Sequence of chain 1.A:
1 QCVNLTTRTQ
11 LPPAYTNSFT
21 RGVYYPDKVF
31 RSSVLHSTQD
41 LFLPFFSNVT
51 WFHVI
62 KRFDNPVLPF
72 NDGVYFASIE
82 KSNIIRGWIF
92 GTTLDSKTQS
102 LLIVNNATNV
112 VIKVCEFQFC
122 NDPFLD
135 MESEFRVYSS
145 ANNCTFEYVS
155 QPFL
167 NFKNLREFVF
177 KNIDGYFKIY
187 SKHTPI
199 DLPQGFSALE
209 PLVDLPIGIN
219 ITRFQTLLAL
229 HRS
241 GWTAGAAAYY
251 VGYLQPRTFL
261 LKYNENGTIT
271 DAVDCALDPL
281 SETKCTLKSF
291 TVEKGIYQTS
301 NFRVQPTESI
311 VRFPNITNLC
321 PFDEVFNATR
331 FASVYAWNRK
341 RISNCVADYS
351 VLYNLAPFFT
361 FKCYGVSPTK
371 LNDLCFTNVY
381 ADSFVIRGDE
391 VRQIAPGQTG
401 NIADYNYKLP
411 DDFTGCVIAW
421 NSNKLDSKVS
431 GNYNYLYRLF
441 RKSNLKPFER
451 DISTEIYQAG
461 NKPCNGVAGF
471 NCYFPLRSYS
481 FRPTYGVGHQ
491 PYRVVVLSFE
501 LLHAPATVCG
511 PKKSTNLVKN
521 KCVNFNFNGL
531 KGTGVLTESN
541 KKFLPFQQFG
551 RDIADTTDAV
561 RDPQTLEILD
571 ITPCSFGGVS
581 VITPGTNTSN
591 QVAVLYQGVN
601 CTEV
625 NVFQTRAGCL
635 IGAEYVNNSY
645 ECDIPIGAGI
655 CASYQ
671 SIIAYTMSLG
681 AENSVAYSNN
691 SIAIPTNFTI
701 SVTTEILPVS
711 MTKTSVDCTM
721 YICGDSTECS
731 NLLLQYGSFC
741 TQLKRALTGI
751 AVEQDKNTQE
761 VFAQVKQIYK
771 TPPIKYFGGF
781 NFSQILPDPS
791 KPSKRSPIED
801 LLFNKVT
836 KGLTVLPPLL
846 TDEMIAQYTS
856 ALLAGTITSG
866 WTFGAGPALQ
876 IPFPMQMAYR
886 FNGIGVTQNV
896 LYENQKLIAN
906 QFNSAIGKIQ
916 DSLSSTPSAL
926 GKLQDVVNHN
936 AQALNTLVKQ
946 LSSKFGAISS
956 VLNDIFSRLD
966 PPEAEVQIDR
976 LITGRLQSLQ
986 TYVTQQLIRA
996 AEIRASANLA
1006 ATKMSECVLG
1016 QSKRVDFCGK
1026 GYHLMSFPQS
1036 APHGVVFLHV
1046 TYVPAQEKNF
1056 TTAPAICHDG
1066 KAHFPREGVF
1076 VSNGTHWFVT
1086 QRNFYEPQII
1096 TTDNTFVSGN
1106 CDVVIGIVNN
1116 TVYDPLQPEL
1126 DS

The small molecule below binds the protein below.
Small molecule (SMILES): CC(=O)N[C@@H]1[C@@H](O)[C@H](O)[C@@H](CO)O[C@H]1O

Sequence of chain 1.C:
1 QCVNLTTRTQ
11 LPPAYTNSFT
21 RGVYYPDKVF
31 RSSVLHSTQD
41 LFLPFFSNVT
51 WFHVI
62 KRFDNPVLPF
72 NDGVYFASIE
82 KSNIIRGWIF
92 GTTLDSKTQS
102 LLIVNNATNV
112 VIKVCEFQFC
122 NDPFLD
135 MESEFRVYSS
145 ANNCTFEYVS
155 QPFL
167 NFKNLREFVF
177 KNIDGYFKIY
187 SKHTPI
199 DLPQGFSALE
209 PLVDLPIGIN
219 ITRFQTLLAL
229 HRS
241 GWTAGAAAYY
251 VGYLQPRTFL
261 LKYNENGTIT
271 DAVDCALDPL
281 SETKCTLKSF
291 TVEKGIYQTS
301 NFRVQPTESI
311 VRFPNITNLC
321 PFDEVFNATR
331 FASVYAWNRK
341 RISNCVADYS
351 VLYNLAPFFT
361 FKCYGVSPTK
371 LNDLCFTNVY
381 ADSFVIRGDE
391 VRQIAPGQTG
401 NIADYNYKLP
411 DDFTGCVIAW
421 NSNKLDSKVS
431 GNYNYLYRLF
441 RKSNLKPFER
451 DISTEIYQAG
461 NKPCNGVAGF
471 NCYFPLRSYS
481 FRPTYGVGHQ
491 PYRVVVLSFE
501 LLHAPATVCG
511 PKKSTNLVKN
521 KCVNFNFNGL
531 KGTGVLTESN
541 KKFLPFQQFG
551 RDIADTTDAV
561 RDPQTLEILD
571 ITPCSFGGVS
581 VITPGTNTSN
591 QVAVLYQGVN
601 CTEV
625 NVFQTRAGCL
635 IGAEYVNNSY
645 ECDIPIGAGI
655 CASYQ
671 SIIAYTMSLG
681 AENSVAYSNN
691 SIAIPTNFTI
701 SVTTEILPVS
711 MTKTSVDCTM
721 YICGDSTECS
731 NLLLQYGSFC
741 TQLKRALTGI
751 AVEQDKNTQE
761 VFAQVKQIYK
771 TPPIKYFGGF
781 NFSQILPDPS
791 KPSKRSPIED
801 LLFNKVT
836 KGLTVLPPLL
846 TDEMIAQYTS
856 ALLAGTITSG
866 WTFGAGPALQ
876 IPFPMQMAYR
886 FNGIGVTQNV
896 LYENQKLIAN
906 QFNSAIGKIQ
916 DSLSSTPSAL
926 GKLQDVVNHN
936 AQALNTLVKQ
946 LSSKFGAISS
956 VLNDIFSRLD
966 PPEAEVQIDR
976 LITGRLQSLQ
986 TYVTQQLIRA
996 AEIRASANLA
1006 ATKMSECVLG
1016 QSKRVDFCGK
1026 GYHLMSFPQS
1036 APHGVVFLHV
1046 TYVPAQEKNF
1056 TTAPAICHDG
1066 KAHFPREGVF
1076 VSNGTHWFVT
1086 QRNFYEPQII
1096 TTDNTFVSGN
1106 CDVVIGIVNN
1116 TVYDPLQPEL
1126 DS

Binding-site contacts:
Ligand atom C8 contacts residue GLU1052 of chain 1.A at 3.7 Å.
Ligand atom C1 contacts residue ASN1054 of chain 1.A at 1.4 Å.
Ligand atom C5 contacts residue ASN1054 of chain 1.A at 3.7 Å.
Ligand atom O5 contacts residue ASN1054 of chain 1.A at 2.4 Å (h-bond).
Ligand atom C4 contacts residue ASN1054 of chain 1.A at 4.2 Å.
Ligand atom C1 contacts residue GLN875 of chain 1.C at 3.7 Å.
Ligand atom C8 contacts residue GLN875 of chain 1.C at 4.4 Å.
Ligand atom C2 contacts residue ASN1054 of chain 1.A at 2.5 Å.
Ligand atom C8 contacts residue ASN1054 of chain 1.A at 3.8 Å.
Ligand atom N2 contacts residue GLN875 of chain 1.C at 3.5 Å (h-bond).
Ligand atom C7 contacts residue ASN1054 of chain 1.A at 3.3 Å.
Ligand atom N2 contacts residue ASN1054 of chain 1.A at 2.9 Å (h-bond).
Ligand atom C7 contacts residue GLN875 of chain 1.C at 4.3 Å.
Ligand atom C3 contacts residue GLN875 of chain 1.C at 4.4 Å.
Ligand atom O7 contacts residue ASN1054 of chain 1.A at 3.3 Å (h-bond).
Ligand atom C8 contacts residue LYS1053 of chain 1.A at 3.8 Å.
Ligand atom C8 contacts residue ALA693 of chain 1.A at 4.3 Å (hydrophobic).
Ligand atom O4 contacts residue VAL685 of chain 1.A at 4.5 Å.
Ligand atom C2 contacts residue GLN875 of chain 1.C at 4.0 Å.
Ligand atom C3 contacts residue ASN1054 of chain 1.A at 3.8 Å.